Binding-site contacts:
Ligand atom C7 contacts residue GLU160 of chain 1.A at 3.4 Å.
Ligand atom C8 contacts residue TYR162 of chain 1.A at 3.9 Å (hydrophobic).
Ligand atom N2 contacts residue GLU160 of chain 1.A at 2.8 Å (salt-bridge).
Ligand atom C3 contacts residue ASN145 of chain 1.A at 3.8 Å.
Ligand atom O7 contacts residue GLU160 of chain 1.A at 4.5 Å.
Ligand atom C7 contacts residue TYR162 of chain 1.A at 4.4 Å (hydrophobic).
Ligand atom C3 contacts residue GLU160 of chain 1.A at 4.3 Å.
Ligand atom C8 contacts residue ASN145 of chain 1.A at 4.4 Å.
Ligand atom O7 contacts residue ASN145 of chain 1.A at 3.1 Å (h-bond).
Ligand atom C6 contacts residue LYS159 of chain 1.A at 4.4 Å.
Ligand atom N2 contacts residue ASN145 of chain 1.A at 2.9 Å (h-bond).
Ligand atom C4 contacts residue ASN145 of chain 1.A at 4.2 Å.
Ligand atom C5 contacts residue ASN145 of chain 1.A at 3.7 Å.
Ligand atom O6 contacts residue LYS159 of chain 1.A at 4.3 Å.
Ligand atom C1 contacts residue ASN145 of chain 1.A at 1.4 Å.
Ligand atom C8 contacts residue GLU160 of chain 1.A at 3.3 Å.
Ligand atom C5 contacts residue LYS159 of chain 1.A at 4.1 Å.
Ligand atom C2 contacts residue GLU160 of chain 1.A at 3.8 Å.
Ligand atom C2 contacts residue ASN145 of chain 1.A at 2.4 Å.
Ligand atom C1 contacts residue GLU160 of chain 1.A at 3.7 Å.
Ligand atom C7 contacts residue ASN145 of chain 1.A at 3.2 Å.
Ligand atom O5 contacts residue ASN145 of chain 1.A at 2.4 Å (h-bond).

A small-molecule ligand and the protein it binds are described below.
Small molecule (SMILES): CC(=O)N[C@@H]1[C@@H](O)[C@H](O)[C@@H](CO)O[C@H]1O

Sequence of chain 1.A:
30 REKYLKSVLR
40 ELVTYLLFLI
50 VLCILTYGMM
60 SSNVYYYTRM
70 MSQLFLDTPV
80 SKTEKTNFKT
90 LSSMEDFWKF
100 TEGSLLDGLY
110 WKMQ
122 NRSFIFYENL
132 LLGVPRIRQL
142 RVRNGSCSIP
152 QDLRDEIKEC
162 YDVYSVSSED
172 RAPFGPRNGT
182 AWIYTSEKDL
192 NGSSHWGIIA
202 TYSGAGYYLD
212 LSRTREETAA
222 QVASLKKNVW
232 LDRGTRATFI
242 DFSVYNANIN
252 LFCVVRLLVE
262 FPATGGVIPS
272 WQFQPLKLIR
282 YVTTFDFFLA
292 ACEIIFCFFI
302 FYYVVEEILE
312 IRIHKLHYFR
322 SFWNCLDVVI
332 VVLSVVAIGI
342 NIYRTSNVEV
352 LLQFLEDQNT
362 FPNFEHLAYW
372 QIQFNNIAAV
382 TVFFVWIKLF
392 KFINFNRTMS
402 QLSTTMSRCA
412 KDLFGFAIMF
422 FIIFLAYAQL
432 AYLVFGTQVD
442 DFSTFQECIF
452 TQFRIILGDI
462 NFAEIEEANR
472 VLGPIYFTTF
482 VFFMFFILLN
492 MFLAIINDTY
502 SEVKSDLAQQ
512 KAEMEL